The small molecule below binds the protein below.
Small molecule (SMILES): CCOc1cc(-c2ccccc2)nc2c(F)c(-c3nc(C4CC(C)(O)C4)n4ccnc(N)c34)ccc12

Binding-site contacts:
Ligand atom O01 contacts residue GLY180 of chain 1.C at 3.3 Å.
Ligand atom C19 contacts residue MET170 of chain 1.C at 3.3 Å (hydrophobic).
Ligand atom C9 contacts residue LYS61 of chain 1.C at 3.5 Å.
Ligand atom N2 contacts residue LYS61 of chain 1.C at 2.9 Å (salt-bridge).
Ligand atom F13 contacts residue VAL41 of chain 1.C at 3.7 Å.
Ligand atom N30 contacts residue MET170 of chain 1.C at 3.1 Å.
Ligand atom N21 contacts residue MET110 of chain 1.C at 3.0 Å (h-bond).
Ligand atom C5 contacts residue PHE75 of chain 1.C at 3.6 Å (hydrophobic).
Ligand atom C35 contacts residue VAL90 of chain 1.C at 3.5 Å (hydrophobic).
Ligand atom C22 contacts residue ALA59 of chain 1.C at 3.5 Å (hydrophobic).
Ligand atom C10 contacts residue VAL91 of chain 1.C at 3.5 Å (hydrophobic).
Ligand atom C8 contacts residue ASP181 of chain 1.C at 3.6 Å.
Ligand atom C9 contacts residue MET107 of chain 1.C at 3.6 Å (hydrophobic).
Ligand atom C02 contacts residue LEU33 of chain 1.C at 3.4 Å (hydrophobic).
Ligand atom C22 contacts residue MET170 of chain 1.C at 3.6 Å (hydrophobic).
Ligand atom N28 contacts residue MET110 of chain 1.C at 3.6 Å.
Ligand atom C20 contacts residue LEU33 of chain 1.C at 3.7 Å (hydrophobic).
Ligand atom C27 contacts residue MET170 of chain 1.C at 3.6 Å (hydrophobic).
Ligand atom C02 contacts residue GLY34 of chain 1.C at 3.4 Å.
Ligand atom C03 contacts residue MET82 of chain 1.C at 3.6 Å (hydrophobic).
Ligand atom C19 contacts residue LEU33 of chain 1.C at 3.5 Å (hydrophobic).
Ligand atom C11 contacts residue MET107 of chain 1.C at 3.5 Å (hydrophobic).
Ligand atom C35 contacts residue GLY180 of chain 1.C at 3.6 Å.
Ligand atom C10 contacts residue GLY180 of chain 1.C at 3.5 Å.
Ligand atom C03 contacts residue GLY180 of chain 1.C at 3.3 Å.
Ligand atom N28 contacts residue GLU108 of chain 1.C at 2.9 Å (salt-bridge).
Ligand atom C03 contacts residue PHE182 of chain 1.C at 3.6 Å (hydrophobic).
Ligand atom C11 contacts residue LYS61 of chain 1.C at 3.6 Å.
Ligand atom C18 contacts residue MET170 of chain 1.C at 3.3 Å (hydrophobic).
Ligand atom O01 contacts residue MET82 of chain 1.C at 3.6 Å.
Ligand atom O29 contacts residue GLN35 of chain 1.C at 3.7 Å.
Ligand atom C31 contacts residue GLY180 of chain 1.C at 3.7 Å.
Ligand atom C20 contacts residue MET110 of chain 1.C at 3.4 Å (hydrophobic).
Ligand atom C20 contacts residue MET170 of chain 1.C at 3.6 Å (hydrophobic).
Ligand atom F13 contacts residue LYS61 of chain 1.C at 2.8 Å.
Ligand atom C32 contacts residue MET82 of chain 1.C at 3.5 Å (hydrophobic).
Ligand atom C12 contacts residue ASP181 of chain 1.C at 3.6 Å.
Ligand atom C35 contacts residue ILE179 of chain 1.C at 3.4 Å (hydrophobic).
Ligand atom C02 contacts residue GLN35 of chain 1.C at 3.6 Å.
Ligand atom N21 contacts residue ALA59 of chain 1.C at 3.4 Å.

Sequence of chain 1.C:
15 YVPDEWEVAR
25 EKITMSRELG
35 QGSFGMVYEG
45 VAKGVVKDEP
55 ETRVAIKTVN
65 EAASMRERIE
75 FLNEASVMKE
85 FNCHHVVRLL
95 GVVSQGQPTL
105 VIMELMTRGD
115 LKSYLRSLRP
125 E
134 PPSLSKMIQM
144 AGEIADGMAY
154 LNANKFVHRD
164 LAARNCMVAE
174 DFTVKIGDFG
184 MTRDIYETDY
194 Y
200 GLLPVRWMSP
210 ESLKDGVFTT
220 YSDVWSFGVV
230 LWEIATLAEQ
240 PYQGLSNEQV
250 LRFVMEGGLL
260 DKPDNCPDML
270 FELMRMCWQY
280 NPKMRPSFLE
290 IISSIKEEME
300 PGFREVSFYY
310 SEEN